Sequence of chain 1.C:
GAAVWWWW

Binding-site contacts:
Ligand atom O contacts residue TRP9 of chain 1.C at 2.9 Å (h-bond).
Ligand atom CA contacts residue TRP11 of chain 1.C at 3.2 Å (hydrophobic).
Ligand atom CG2 contacts residue DVA8 of chain 1.C at 2.5 Å.
Ligand atom CG2 contacts residue TRP15 of chain 1.C at 3.2 Å (hydrophobic).
Ligand atom O contacts residue DLE4 of chain 1.C at 3.0 Å (h-bond).
Ligand atom N contacts residue DLE14 of chain 1.C at 2.9 Å (h-bond).
Ligand atom N contacts residue TRP11 of chain 1.C at 2.8 Å (h-bond).
Ligand atom N contacts residue TRP13 of chain 1.C at 2.9 Å (h-bond).
Ligand atom N contacts residue DLE12 of chain 1.C at 2.8 Å (h-bond).
Ligand atom N contacts residue DVA8 of chain 1.C at 3.0 Å (h-bond).
Ligand atom O contacts residue DVA8 of chain 1.C at 2.9 Å (h-bond).
Ligand atom N contacts residue DLE10 of chain 1.C at 2.9 Å (h-bond).
Ligand atom O contacts residue TRP13 of chain 1.C at 2.9 Å (h-bond).
Ligand atom O1 contacts residue ETA16 of chain 1.C at 2.8 Å (h-bond).
Ligand atom O contacts residue VAL7 of chain 1.C at 2.9 Å (h-bond).
Ligand atom N contacts residue TRP9 of chain 1.C at 2.8 Å (h-bond).
Ligand atom O contacts residue NA1 of chain 1.N at 2.4 Å (h-bond).
Ligand atom O contacts residue TRP15 of chain 1.C at 2.8 Å (h-bond).
Ligand atom N contacts residue VAL7 of chain 1.C at 2.9 Å (h-bond).
Ligand atom CA contacts residue TRP9 of chain 1.C at 3.3 Å (hydrophobic).
Ligand atom CA contacts residue DLE12 of chain 1.C at 3.2 Å.
Ligand atom N contacts residue DLE4 of chain 1.C at 2.9 Å (h-bond).
Ligand atom N contacts residue FVA1 of chain 1.C at 3.1 Å (h-bond).
Ligand atom O contacts residue GLY2 of chain 1.C at 2.9 Å (h-bond).
Ligand atom O contacts residue DLE12 of chain 1.C at 3.0 Å (h-bond).
Ligand atom N contacts residue DVA6 of chain 1.C at 2.9 Å (h-bond).
Ligand atom N contacts residue GLY2 of chain 1.C at 2.9 Å (h-bond).
Ligand atom O contacts residue DLE10 of chain 1.C at 3.0 Å (h-bond).
Ligand atom O contacts residue DVA6 of chain 1.C at 2.9 Å (h-bond).
Ligand atom N contacts residue TRP15 of chain 1.C at 2.8 Å (h-bond).
Ligand atom O contacts residue NA1 of chain 1.P at 3.3 Å (h-bond).
Ligand atom O contacts residue ALA5 of chain 1.C at 3.2 Å.
Ligand atom CA contacts residue DLE14 of chain 1.C at 3.3 Å.
Ligand atom O contacts residue NA1 of chain 1.P at 2.7 Å (h-bond).
Ligand atom O contacts residue DLE14 of chain 1.C at 2.9 Å (h-bond).
Ligand atom O contacts residue TRP11 of chain 1.C at 3.0 Å (h-bond).
Ligand atom CZ3 contacts residue VAL7 of chain 1.C at 2.8 Å (hydrophobic).
Ligand atom CE3 contacts residue VAL7 of chain 1.C at 2.9 Å (hydrophobic).
Ligand atom N contacts residue NA1 of chain 1.P at 3.0 Å (h-bond).
Ligand atom O contacts residue VAL7 of chain 1.C at 3.3 Å.

A protein and the small-molecule ligand that binds it are described below.
Small molecule (SMILES): CC(C)C[C@@H](NC(=O)[C@H](C)NC(=O)CNC(=O)[C@@H](NC=O)C(C)C)C(=O)N[C@@H](C)C(=O)N[C@@H](C(=O)N[C@H](C(=O)N[C@@H](C(=O)N[C@@H](CC1=CN=C2C=CC=CC12)C(=O)N[C@H](CC(C)C)C(=O)N[C@@H](Cc1ccccc1)C(=O)N[C@H](CC(C)C)C(=O)N[C@@H](CC1=CN=C2C=CC=CC12)C(=O)N[C@H](CC(C)C)C(=O)N[C@@H](CC1=c2ccccc2=NC1)C(=O)NCCO)C(C)C)C(C)C)C(C)C